A small-molecule ligand and the protein it binds are described below.
Small molecule (SMILES): CC(=O)N[C@@H]1[C@@H](O)[C@H](O)[C@@H](CO)O[C@H]1O

Binding-site contacts:
Ligand atom C5 contacts residue ASN65 of chain 1.A at 3.6 Å.
Ligand atom O5 contacts residue TRP357 of chain 1.A at 4.2 Å.
Ligand atom C8 contacts residue TRP357 of chain 1.A at 3.4 Å (hydrophobic).
Ligand atom O3 contacts residue TRP357 of chain 1.A at 4.1 Å.
Ligand atom O5 contacts residue ASN65 of chain 1.A at 2.3 Å (h-bond).
Ligand atom C7 contacts residue ASN65 of chain 1.A at 3.3 Å.
Ligand atom O4 contacts residue TRP357 of chain 1.A at 4.3 Å.
Ligand atom C3 contacts residue TRP357 of chain 1.A at 3.6 Å (hydrophobic).
Ligand atom N2 contacts residue ASN65 of chain 1.A at 2.9 Å (h-bond).
Ligand atom C5 contacts residue TRP357 of chain 1.A at 3.8 Å (hydrophobic).
Ligand atom C6 contacts residue TRP357 of chain 1.A at 4.4 Å (hydrophobic).
Ligand atom C4 contacts residue ASN65 of chain 1.A at 4.1 Å.
Ligand atom C2 contacts residue TRP357 of chain 1.A at 3.9 Å (hydrophobic).
Ligand atom C1 contacts residue TRP357 of chain 1.A at 3.7 Å (hydrophobic).
Ligand atom C4 contacts residue TRP357 of chain 1.A at 4.3 Å (hydrophobic).
Ligand atom N2 contacts residue TRP357 of chain 1.A at 3.1 Å (h-bond).
Ligand atom C1 contacts residue ASN65 of chain 1.A at 1.4 Å.
Ligand atom O7 contacts residue ASN65 of chain 1.A at 3.3 Å (h-bond).
Ligand atom C3 contacts residue ASN65 of chain 1.A at 3.7 Å.
Ligand atom C7 contacts residue TRP357 of chain 1.A at 3.8 Å (hydrophobic).
Ligand atom C2 contacts residue ASN65 of chain 1.A at 2.4 Å.

Sequence of chain 1.A:
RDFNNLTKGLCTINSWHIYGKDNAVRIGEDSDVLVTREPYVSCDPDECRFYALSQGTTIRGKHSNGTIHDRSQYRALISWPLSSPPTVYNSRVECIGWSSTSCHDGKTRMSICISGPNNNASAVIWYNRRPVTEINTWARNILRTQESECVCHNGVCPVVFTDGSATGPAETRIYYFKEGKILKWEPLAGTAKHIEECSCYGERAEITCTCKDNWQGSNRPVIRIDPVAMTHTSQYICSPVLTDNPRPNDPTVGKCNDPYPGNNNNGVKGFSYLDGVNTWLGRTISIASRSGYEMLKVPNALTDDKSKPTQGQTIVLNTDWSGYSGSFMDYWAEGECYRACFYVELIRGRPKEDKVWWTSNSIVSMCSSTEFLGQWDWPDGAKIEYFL